Sequence of chain 1.A:
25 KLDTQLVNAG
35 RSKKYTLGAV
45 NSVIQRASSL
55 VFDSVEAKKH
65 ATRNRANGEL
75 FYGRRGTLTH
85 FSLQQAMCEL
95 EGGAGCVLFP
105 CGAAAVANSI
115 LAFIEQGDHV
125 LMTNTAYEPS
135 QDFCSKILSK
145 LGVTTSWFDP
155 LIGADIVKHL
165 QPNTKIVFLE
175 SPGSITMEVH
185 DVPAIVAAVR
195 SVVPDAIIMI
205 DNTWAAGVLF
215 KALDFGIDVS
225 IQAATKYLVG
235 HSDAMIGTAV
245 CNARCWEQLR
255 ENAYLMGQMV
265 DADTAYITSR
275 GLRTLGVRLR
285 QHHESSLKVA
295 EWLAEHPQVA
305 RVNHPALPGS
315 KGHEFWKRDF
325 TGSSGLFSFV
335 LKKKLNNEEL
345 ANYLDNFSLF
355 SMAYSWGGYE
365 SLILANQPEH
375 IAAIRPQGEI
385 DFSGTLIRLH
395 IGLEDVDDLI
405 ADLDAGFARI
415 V

The small molecule below binds the protein below.
Small molecule (SMILES): Cc1ncc(COP(=O)(O)O)c(CNNC(=O)CNC(=O)c2ccccc2[N+](=O)[O-])c1O

Sequence of chain 2.A:
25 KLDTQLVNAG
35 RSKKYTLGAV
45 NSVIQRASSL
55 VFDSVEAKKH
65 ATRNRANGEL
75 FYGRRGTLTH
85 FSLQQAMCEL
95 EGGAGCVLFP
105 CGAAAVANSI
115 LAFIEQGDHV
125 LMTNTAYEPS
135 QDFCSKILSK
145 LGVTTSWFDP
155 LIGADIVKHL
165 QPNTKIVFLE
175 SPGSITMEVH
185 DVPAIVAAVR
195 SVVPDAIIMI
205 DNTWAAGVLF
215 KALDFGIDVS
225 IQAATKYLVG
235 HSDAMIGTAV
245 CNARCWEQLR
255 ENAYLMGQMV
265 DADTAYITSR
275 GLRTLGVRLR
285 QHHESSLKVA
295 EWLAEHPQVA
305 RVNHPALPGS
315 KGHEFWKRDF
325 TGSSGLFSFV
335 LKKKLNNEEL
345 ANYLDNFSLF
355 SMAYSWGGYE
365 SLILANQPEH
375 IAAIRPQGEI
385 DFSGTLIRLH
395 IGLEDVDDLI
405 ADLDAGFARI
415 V

Binding-site contacts:
Ligand atom O3 contacts residue THR229 of chain 2.A at 2.6 Å (h-bond).
Ligand atom C1 contacts residue GLU174 of chain 2.A at 3.3 Å.
Ligand atom N3 contacts residue TYR131 of chain 2.A at 3.5 Å (h-bond).
Ligand atom O5 contacts residue ARG392 of chain 2.A at 2.8 Å (salt-bridge).
Ligand atom N1 contacts residue ASP205 of chain 2.A at 2.7 Å (salt-bridge).
Ligand atom O4 contacts residue CYS105 of chain 2.A at 3.2 Å.
Ligand atom C11 contacts residue TYR358 of chain 2.A at 3.5 Å (hydrophobic).
Ligand atom C5 contacts residue ARG78 of chain 1.A at 3.6 Å.
Ligand atom O2 contacts residue LYS230 of chain 2.A at 3.2 Å (salt-bridge).
Ligand atom C7 contacts residue LYS230 of chain 2.A at 3.0 Å.
Ligand atom C5 contacts residue TYR131 of chain 2.A at 3.4 Å (hydrophobic).
Ligand atom O4 contacts residue ARG78 of chain 1.A at 2.9 Å (salt-bridge).
Ligand atom C9 contacts residue TYR358 of chain 2.A at 3.3 Å (hydrophobic).
Ligand atom C7 contacts residue TYR131 of chain 2.A at 3.1 Å (hydrophobic).
Ligand atom C9 contacts residue SER359 of chain 2.A at 2.9 Å.
Ligand atom O7 contacts residue GLU132 of chain 2.A at 3.0 Å (salt-bridge).
Ligand atom C9 contacts residue ARG392 of chain 2.A at 3.1 Å.
Ligand atom O2 contacts residue TYR76 of chain 1.A at 2.4 Å (h-bond).
Ligand atom C6 contacts residue TYR131 of chain 2.A at 3.4 Å (hydrophobic).
Ligand atom N2 contacts residue TYR131 of chain 2.A at 3.3 Å.
Ligand atom C10 contacts residue TYR358 of chain 2.A at 3.1 Å (hydrophobic).
Ligand atom N3 contacts residue SER359 of chain 2.A at 3.2 Å (h-bond).
Ligand atom N2 contacts residue LYS230 of chain 2.A at 3.4 Å (salt-bridge).
Ligand atom O5 contacts residue TRP360 of chain 2.A at 3.4 Å (h-bond).
Ligand atom O4 contacts residue ALA107 of chain 2.A at 3.0 Å (h-bond).
Ligand atom N4 contacts residue TYR358 of chain 2.A at 2.7 Å.
Ligand atom O1 contacts residue ALA227 of chain 2.A at 3.0 Å.
Ligand atom O1 contacts residue GLY106 of chain 2.A at 3.4 Å.
Ligand atom C3 contacts residue ASP205 of chain 2.A at 3.5 Å.
Ligand atom C4 contacts residue TYR131 of chain 2.A at 3.2 Å (hydrophobic).
Ligand atom O3 contacts residue GLY106 of chain 2.A at 3.2 Å (h-bond).
Ligand atom C1 contacts residue ASP205 of chain 2.A at 3.6 Å.
Ligand atom P1 contacts residue GLY106 of chain 2.A at 3.5 Å.
Ligand atom O2 contacts residue ARG78 of chain 1.A at 3.1 Å (salt-bridge).
Ligand atom C12 contacts residue TYR358 of chain 2.A at 3.3 Å (hydrophobic).
Ligand atom C8 contacts residue ARG392 of chain 2.A at 3.6 Å.
Ligand atom C3 contacts residue TYR131 of chain 2.A at 3.5 Å (hydrophobic).
Ligand atom O9 contacts residue TRP360 of chain 2.A at 3.0 Å (h-bond).
Ligand atom C8 contacts residue SER359 of chain 2.A at 3.3 Å.
Ligand atom O4 contacts residue GLY106 of chain 2.A at 3.2 Å (h-bond).